Sequence of chain 1.B:
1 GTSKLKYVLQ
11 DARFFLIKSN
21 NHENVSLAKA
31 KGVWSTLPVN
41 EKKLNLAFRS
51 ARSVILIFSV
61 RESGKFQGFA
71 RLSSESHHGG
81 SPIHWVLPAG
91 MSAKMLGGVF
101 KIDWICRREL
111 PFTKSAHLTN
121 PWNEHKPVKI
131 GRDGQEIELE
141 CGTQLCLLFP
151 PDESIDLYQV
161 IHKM

The protein below binds the small molecule below.
Small molecule (SMILES): CNc1nc(Cl)nc2c1ncn2Cc1ccccc1C(F)F

Binding-site contacts:
Ligand atom C06 contacts residue TRP85 of chain 1.B at 3.3 Å (hydrophobic).
Ligand atom N22 contacts residue ASN20 of chain 1.B at 3.1 Å (h-bond).
Ligand atom C02 contacts residue ASN24 of chain 1.B at 3.4 Å.
Ligand atom C20 contacts residue ASP133 of chain 1.B at 3.2 Å.
Ligand atom C06 contacts residue ASN24 of chain 1.B at 3.8 Å.
Ligand atom C04 contacts residue TRP34 of chain 1.B at 3.5 Å (hydrophobic).
Ligand atom F14 contacts residue ASP133 of chain 1.B at 3.8 Å.
Ligand atom N09 contacts residue LYS18 of chain 1.B at 3.3 Å (salt-bridge).
Ligand atom C08 contacts residue LYS18 of chain 1.B at 3.8 Å.
Ligand atom C06 contacts residue SER35 of chain 1.B at 3.5 Å.
Ligand atom C11 contacts residue ASN20 of chain 1.B at 3.9 Å.
Ligand atom C06 contacts residue TRP34 of chain 1.B at 3.8 Å (hydrophobic).
Ligand atom C20 contacts residue LEU37 of chain 1.B at 3.9 Å (hydrophobic).
Ligand atom F15 contacts residue ASP133 of chain 1.B at 2.9 Å.
Ligand atom C02 contacts residue SER19 of chain 1.B at 3.5 Å.
Ligand atom C18 contacts residue PRO88 of chain 1.B at 3.5 Å (hydrophobic).
Ligand atom C07 contacts residue TRP34 of chain 1.B at 3.8 Å (hydrophobic).
Ligand atom CL01 contacts residue ASN20 of chain 1.B at 3.4 Å.
Ligand atom C10 contacts residue LYS18 of chain 1.B at 3.2 Å.
Ligand atom CL01 contacts residue ASN21 of chain 1.B at 3.0 Å.
Ligand atom C13 contacts residue SO41 of chain 1.J at 3.5 Å.
Ligand atom N03 contacts residue SER19 of chain 1.B at 3.9 Å.
Ligand atom F15 contacts residue SO41 of chain 1.J at 3.9 Å.
Ligand atom CL01 contacts residue ASN24 of chain 1.B at 3.2 Å.
Ligand atom CL01 contacts residue SER19 of chain 1.B at 3.5 Å.
Ligand atom N22 contacts residue SER19 of chain 1.B at 3.8 Å.
Ligand atom F14 contacts residue ARG61 of chain 1.B at 2.1 Å.
Ligand atom C13 contacts residue ARG61 of chain 1.B at 3.5 Å.
Ligand atom C10 contacts residue ASN20 of chain 1.B at 3.8 Å.
Ligand atom C19 contacts residue PRO88 of chain 1.B at 3.8 Å (hydrophobic).
Ligand atom C19 contacts residue ASN20 of chain 1.B at 3.9 Å.
Ligand atom C02 contacts residue ASN20 of chain 1.B at 3.6 Å.
Ligand atom N05 contacts residue TRP34 of chain 1.B at 3.3 Å.
Ligand atom C20 contacts residue LYS18 of chain 1.B at 3.8 Å.
Ligand atom F14 contacts residue SO41 of chain 1.J at 2.8 Å.
Ligand atom N03 contacts residue ASN24 of chain 1.B at 2.9 Å (h-bond).
Ligand atom N05 contacts residue SER35 of chain 1.B at 2.8 Å (h-bond).
Ligand atom N21 contacts residue SER35 of chain 1.B at 3.7 Å.
Ligand atom C10 contacts residue ARG61 of chain 1.B at 3.9 Å.
Ligand atom N05 contacts residue LEU96 of chain 1.B at 3.9 Å.